A protein and the small-molecule ligand that binds it are described below.
Small molecule (SMILES): C/C=C/C[C@H](C)[C@@H](OC)[C@@H](C)[C@H](O)C[C@H]1OC(=O)CC[C@H]1CC

Binding-site contacts:
Ligand atom C14 contacts residue GLY134 of chain 1.C at 4.1 Å.
Ligand atom O07 contacts residue PHE255 of chain 1.C at 3.2 Å.
Ligand atom C17 contacts residue PHE202 of chain 1.C at 4.0 Å (hydrophobic).
Ligand atom O01 contacts residue SER241 of chain 1.C at 3.6 Å.
Ligand atom C13 contacts residue LEU252 of chain 1.C at 4.1 Å (hydrophobic).
Ligand atom C19 contacts residue SER241 of chain 1.C at 3.4 Å.
Ligand atom C16 contacts residue CYS316 of chain 1.C at 3.6 Å (hydrophobic).
Ligand atom C18 contacts residue LEU242 of chain 1.C at 4.0 Å (hydrophobic).
Ligand atom O06 contacts residue SER241 of chain 1.C at 3.9 Å.
Ligand atom C15 contacts residue LEU318 of chain 1.C at 4.0 Å (hydrophobic).
Ligand atom C14 contacts residue LEU167 of chain 1.C at 3.9 Å (hydrophobic).
Ligand atom C16 contacts residue LEU378 of chain 1.C at 3.7 Å (hydrophobic).
Ligand atom C05 contacts residue CYS316 of chain 1.C at 3.5 Å (hydrophobic).
Ligand atom C13 contacts residue LEU242 of chain 1.C at 4.0 Å (hydrophobic).
Ligand atom C04 contacts residue CYS316 of chain 1.C at 2.9 Å (hydrophobic).
Ligand atom C01 contacts residue CYS316 of chain 1.C at 3.9 Å (hydrophobic).
Ligand atom C15 contacts residue LEU378 of chain 1.C at 3.8 Å (hydrophobic).
Ligand atom C14 contacts residue CYS4 of chain 1.C at 4.0 Å (hydrophobic).
Ligand atom C02 contacts residue LEU318 of chain 1.C at 4.0 Å (hydrophobic).
Ligand atom C13 contacts residue LEU136 of chain 1.C at 4.0 Å (hydrophobic).
Ligand atom O09 contacts residue SER241 of chain 1.C at 4.0 Å.
Ligand atom C19 contacts residue PHE255 of chain 1.C at 3.4 Å (hydrophobic).
Ligand atom C14 contacts residue LEU136 of chain 1.C at 3.8 Å (hydrophobic).
Ligand atom C06 contacts residue LEU378 of chain 1.C at 3.9 Å (hydrophobic).
Ligand atom C16 contacts residue LEU318 of chain 1.C at 4.0 Å (hydrophobic).
Ligand atom C02 contacts residue CYS316 of chain 1.C at 2.8 Å (hydrophobic).
Ligand atom C12 contacts residue LEU167 of chain 1.C at 3.9 Å (hydrophobic).
Ligand atom O01 contacts residue LEU318 of chain 1.C at 3.3 Å.
Ligand atom C10 contacts residue LEU167 of chain 1.C at 3.8 Å (hydrophobic).
Ligand atom C06 contacts residue ILE238 of chain 1.C at 3.7 Å (hydrophobic).
Ligand atom C18 contacts residue LEU167 of chain 1.C at 3.9 Å (hydrophobic).
Ligand atom C11 contacts residue LEU242 of chain 1.C at 3.9 Å (hydrophobic).
Ligand atom C03 contacts residue CYS316 of chain 1.C at 1.8 Å (hydrophobic).
Ligand atom C07 contacts residue ILE238 of chain 1.C at 3.7 Å (hydrophobic).
Ligand atom O09 contacts residue ILE238 of chain 1.C at 4.0 Å.
Ligand atom C08 contacts residue ILE238 of chain 1.C at 3.6 Å (hydrophobic).
Ligand atom C04 contacts residue LEU378 of chain 1.C at 3.9 Å (hydrophobic).
Ligand atom C02 contacts residue LEU317 of chain 1.C at 3.5 Å (hydrophobic).
Ligand atom C03 contacts residue LEU317 of chain 1.C at 3.9 Å (hydrophobic).
Ligand atom C16 contacts residue CYS376 of chain 1.C at 3.5 Å (hydrophobic).

Sequence of chain 1.C:
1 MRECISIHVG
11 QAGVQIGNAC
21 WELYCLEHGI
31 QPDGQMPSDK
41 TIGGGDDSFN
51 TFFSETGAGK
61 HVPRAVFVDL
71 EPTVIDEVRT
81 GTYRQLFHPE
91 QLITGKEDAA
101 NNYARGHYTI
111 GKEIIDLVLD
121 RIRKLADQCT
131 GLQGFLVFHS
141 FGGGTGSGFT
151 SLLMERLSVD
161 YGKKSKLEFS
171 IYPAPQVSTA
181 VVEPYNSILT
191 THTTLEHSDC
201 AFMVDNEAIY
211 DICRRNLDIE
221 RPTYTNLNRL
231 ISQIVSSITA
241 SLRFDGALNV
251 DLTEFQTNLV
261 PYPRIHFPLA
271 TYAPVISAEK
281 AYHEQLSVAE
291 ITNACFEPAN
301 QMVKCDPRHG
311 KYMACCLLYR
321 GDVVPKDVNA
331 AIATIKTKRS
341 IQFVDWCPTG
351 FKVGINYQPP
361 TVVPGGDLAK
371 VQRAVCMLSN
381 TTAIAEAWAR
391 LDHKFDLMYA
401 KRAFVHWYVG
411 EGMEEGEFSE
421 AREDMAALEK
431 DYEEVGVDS